Sequence of chain 1.O:
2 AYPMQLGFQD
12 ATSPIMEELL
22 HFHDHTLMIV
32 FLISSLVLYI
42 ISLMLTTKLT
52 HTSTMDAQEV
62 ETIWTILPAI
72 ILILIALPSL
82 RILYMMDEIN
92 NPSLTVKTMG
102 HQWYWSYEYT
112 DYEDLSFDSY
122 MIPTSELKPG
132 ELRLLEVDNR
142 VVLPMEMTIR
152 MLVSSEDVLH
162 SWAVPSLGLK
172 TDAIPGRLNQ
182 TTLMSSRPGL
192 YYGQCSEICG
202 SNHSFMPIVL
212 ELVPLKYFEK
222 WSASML

The protein below binds the small molecule below.
Small molecule (SMILES): C[C@H](CCC(=O)O)[C@H]1CC[C@H]2[C@@H]3[C@H](O)C[C@@H]4C[C@H](O)CC[C@]4(C)[C@H]3C[C@H](O)[C@]12C

Binding-site contacts:
Ligand atom C4 contacts residue THR63 of chain 1.O at 4.4 Å.
Ligand atom C8 contacts residue TRP275 of chain 1.N at 4.3 Å (hydrophobic).
Ligand atom C24 contacts residue MET271 of chain 1.N at 3.8 Å (hydrophobic).
Ligand atom C3 contacts residue GLN59 of chain 1.O at 4.0 Å.
Ligand atom C3 contacts residue THR66 of chain 1.O at 3.7 Å.
Ligand atom C15 contacts residue MET271 of chain 1.N at 3.9 Å (hydrophobic).
Ligand atom O3 contacts residue GLU62 of chain 1.O at 3.8 Å.
Ligand atom O26 contacts residue MET271 of chain 1.N at 3.8 Å.
Ligand atom O7 contacts residue GLU62 of chain 1.O at 2.8 Å (salt-bridge).
Ligand atom O3 contacts residue THR63 of chain 1.O at 3.0 Å (h-bond).
Ligand atom C7 contacts residue TRP275 of chain 1.N at 4.0 Å (hydrophobic).
Ligand atom C18 contacts residue TRP275 of chain 1.N at 4.0 Å (hydrophobic).
Ligand atom C2 contacts residue GLN59 of chain 1.O at 4.3 Å.
Ligand atom C6 contacts residue THR66 of chain 1.O at 3.8 Å.
Ligand atom C3 contacts residue GLU62 of chain 1.O at 4.2 Å.
Ligand atom C22 contacts residue MET271 of chain 1.N at 3.8 Å (hydrophobic).
Ligand atom C23 contacts residue MET271 of chain 1.N at 4.4 Å (hydrophobic).
Ligand atom C3 contacts residue THR63 of chain 1.O at 4.2 Å.
Ligand atom C4 contacts residue GLN59 of chain 1.O at 4.1 Å.
Ligand atom O3 contacts residue THR66 of chain 1.O at 4.3 Å.
Ligand atom C16 contacts residue GLY272 of chain 1.N at 4.3 Å.
Ligand atom C5 contacts residue THR66 of chain 1.O at 3.7 Å.
Ligand atom C19 contacts residue TRP275 of chain 1.N at 3.8 Å (hydrophobic).
Ligand atom C7 contacts residue GLU62 of chain 1.O at 3.5 Å.
Ligand atom C4 contacts residue THR66 of chain 1.O at 3.8 Å.
Ligand atom C6 contacts residue GLU62 of chain 1.O at 4.1 Å.
Ligand atom C15 contacts residue TRP275 of chain 1.N at 3.8 Å (hydrophobic).
Ligand atom C16 contacts residue MET271 of chain 1.N at 3.7 Å (hydrophobic).
Ligand atom O3 contacts residue GLN59 of chain 1.O at 3.0 Å (h-bond).
Ligand atom O25 contacts residue MET271 of chain 1.N at 3.4 Å.
Ligand atom C6 contacts residue TRP275 of chain 1.N at 3.7 Å (hydrophobic).
Ligand atom C4 contacts residue GLU62 of chain 1.O at 3.7 Å.
Ligand atom C15 contacts residue GLY272 of chain 1.N at 3.9 Å.

Sequence of chain 1.N:
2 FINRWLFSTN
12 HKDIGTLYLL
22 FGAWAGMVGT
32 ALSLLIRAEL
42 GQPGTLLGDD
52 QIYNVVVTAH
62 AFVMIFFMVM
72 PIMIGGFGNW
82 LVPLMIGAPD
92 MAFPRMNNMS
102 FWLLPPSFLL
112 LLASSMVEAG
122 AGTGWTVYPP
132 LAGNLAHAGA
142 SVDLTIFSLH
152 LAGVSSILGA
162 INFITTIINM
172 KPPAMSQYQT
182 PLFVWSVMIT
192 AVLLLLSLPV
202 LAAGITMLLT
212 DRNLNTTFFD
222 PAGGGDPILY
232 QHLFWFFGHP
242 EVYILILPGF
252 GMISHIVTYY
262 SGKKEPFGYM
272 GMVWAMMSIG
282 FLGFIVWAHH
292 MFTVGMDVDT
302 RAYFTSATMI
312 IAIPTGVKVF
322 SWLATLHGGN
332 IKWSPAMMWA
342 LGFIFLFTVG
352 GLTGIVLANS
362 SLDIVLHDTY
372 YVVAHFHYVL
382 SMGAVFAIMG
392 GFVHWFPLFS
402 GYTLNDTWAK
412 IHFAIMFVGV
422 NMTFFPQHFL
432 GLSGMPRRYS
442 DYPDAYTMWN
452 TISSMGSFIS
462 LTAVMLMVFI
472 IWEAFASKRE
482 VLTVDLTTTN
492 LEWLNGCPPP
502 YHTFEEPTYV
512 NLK